A protein and the small-molecule ligand that binds it are described below.
Small molecule (SMILES): O=c1[nH]c(=O)n([C@@H]2O[C@H](CO)[C@@H](O)[C@@](O)(CO)[C@H]2O)cc1F

Sequence of chain 1.A:
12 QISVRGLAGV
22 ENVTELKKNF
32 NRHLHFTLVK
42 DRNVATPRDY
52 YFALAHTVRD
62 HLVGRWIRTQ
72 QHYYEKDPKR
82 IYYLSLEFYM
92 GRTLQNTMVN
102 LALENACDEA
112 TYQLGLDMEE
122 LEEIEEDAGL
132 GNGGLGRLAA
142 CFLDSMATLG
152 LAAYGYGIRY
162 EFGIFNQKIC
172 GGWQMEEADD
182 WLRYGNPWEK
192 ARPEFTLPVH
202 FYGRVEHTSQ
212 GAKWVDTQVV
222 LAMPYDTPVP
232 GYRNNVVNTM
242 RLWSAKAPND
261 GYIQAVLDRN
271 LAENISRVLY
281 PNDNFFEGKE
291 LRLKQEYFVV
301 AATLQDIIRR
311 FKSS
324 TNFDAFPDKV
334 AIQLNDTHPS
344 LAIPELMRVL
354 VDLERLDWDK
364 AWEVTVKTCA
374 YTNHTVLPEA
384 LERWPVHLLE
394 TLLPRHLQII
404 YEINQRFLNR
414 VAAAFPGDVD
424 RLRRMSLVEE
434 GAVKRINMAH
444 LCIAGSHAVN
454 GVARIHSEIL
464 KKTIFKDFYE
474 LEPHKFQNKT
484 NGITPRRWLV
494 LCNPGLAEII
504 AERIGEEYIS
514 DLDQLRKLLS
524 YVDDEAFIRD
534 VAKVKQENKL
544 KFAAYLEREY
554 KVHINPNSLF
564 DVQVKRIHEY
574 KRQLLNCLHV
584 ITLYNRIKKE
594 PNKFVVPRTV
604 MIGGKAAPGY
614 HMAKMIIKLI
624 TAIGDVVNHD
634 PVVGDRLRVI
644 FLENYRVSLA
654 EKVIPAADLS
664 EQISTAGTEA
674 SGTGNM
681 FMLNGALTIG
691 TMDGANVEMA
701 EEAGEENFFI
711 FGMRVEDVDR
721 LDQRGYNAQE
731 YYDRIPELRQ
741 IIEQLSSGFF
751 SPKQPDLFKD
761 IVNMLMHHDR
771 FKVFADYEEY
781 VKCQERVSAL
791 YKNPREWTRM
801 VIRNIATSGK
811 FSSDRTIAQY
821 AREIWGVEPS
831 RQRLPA

Binding-site contacts:
Ligand atom O7' contacts residue LLP680 of chain 1.A at 2.8 Å (h-bond).
Ligand atom C3A contacts residue ASN284 of chain 1.A at 3.5 Å.
Ligand atom O4 contacts residue GLY675 of chain 1.A at 2.6 Å (h-bond).
Ligand atom O6 contacts residue VAL455 of chain 1.A at 3.8 Å.
Ligand atom N4 contacts residue ASN284 of chain 1.A at 3.7 Å.
Ligand atom O4 contacts residue ASN484 of chain 1.A at 3.7 Å.
Ligand atom O2 contacts residue ASN284 of chain 1.A at 3.6 Å.
Ligand atom C6 contacts residue HIS377 of chain 1.A at 3.6 Å.
Ligand atom C2 contacts residue HIS377 of chain 1.A at 3.7 Å.
Ligand atom O5 contacts residue LEU136 of chain 1.A at 3.5 Å (h-bond).
Ligand atom C5A contacts residue ASP283 of chain 1.A at 3.8 Å.
Ligand atom O6 contacts residue ASN484 of chain 1.A at 2.7 Å (h-bond).
Ligand atom O5A contacts residue GLY135 of chain 1.A at 3.2 Å (h-bond).
Ligand atom O2 contacts residue GLU672 of chain 1.A at 3.1 Å (salt-bridge).
Ligand atom C6 contacts residue ASN484 of chain 1.A at 3.3 Å.
Ligand atom O3A contacts residue ASN284 of chain 1.A at 3.0 Å (h-bond).
Ligand atom O3 contacts residue GLU672 of chain 1.A at 2.7 Å (salt-bridge).
Ligand atom C4 contacts residue GLY675 of chain 1.A at 3.6 Å.
Ligand atom O2 contacts residue TYR573 of chain 1.A at 3.0 Å (h-bond).
Ligand atom O4 contacts residue SER674 of chain 1.A at 3.5 Å.
Ligand atom C2 contacts residue GLU672 of chain 1.A at 3.7 Å.
Ligand atom N4 contacts residue ASP283 of chain 1.A at 3.5 Å (salt-bridge).
Ligand atom C3 contacts residue GLU672 of chain 1.A at 3.4 Å.
Ligand atom O5 contacts residue HIS377 of chain 1.A at 3.6 Å (h-bond).
Ligand atom C5A contacts residue LEU136 of chain 1.A at 3.5 Å (hydrophobic).
Ligand atom C7' contacts residue GLU672 of chain 1.A at 3.2 Å.
Ligand atom F1 contacts residue ASN284 of chain 1.A at 3.4 Å.
Ligand atom O3 contacts residue GLY675 of chain 1.A at 3.1 Å (h-bond).
Ligand atom O7' contacts residue GLY135 of chain 1.A at 3.5 Å.
Ligand atom C1A contacts residue HIS377 of chain 1.A at 3.2 Å.
Ligand atom C7' contacts residue LLP680 of chain 1.A at 3.5 Å.
Ligand atom O5A contacts residue LEU136 of chain 1.A at 2.9 Å (h-bond).
Ligand atom O3 contacts residue SER674 of chain 1.A at 2.9 Å (h-bond).
Ligand atom C5 contacts residue GLY135 of chain 1.A at 3.7 Å.
Ligand atom O3 contacts residue ALA673 of chain 1.A at 3.3 Å (h-bond).
Ligand atom C2A contacts residue ASN284 of chain 1.A at 3.5 Å.
Ligand atom F1 contacts residue THR378 of chain 1.A at 3.2 Å.
Ligand atom C5 contacts residue LEU136 of chain 1.A at 3.7 Å (hydrophobic).
Ligand atom O5A contacts residue ASP283 of chain 1.A at 3.4 Å (salt-bridge).
Ligand atom O6 contacts residue HIS377 of chain 1.A at 2.7 Å (h-bond).